Sequence of chain 1.C:
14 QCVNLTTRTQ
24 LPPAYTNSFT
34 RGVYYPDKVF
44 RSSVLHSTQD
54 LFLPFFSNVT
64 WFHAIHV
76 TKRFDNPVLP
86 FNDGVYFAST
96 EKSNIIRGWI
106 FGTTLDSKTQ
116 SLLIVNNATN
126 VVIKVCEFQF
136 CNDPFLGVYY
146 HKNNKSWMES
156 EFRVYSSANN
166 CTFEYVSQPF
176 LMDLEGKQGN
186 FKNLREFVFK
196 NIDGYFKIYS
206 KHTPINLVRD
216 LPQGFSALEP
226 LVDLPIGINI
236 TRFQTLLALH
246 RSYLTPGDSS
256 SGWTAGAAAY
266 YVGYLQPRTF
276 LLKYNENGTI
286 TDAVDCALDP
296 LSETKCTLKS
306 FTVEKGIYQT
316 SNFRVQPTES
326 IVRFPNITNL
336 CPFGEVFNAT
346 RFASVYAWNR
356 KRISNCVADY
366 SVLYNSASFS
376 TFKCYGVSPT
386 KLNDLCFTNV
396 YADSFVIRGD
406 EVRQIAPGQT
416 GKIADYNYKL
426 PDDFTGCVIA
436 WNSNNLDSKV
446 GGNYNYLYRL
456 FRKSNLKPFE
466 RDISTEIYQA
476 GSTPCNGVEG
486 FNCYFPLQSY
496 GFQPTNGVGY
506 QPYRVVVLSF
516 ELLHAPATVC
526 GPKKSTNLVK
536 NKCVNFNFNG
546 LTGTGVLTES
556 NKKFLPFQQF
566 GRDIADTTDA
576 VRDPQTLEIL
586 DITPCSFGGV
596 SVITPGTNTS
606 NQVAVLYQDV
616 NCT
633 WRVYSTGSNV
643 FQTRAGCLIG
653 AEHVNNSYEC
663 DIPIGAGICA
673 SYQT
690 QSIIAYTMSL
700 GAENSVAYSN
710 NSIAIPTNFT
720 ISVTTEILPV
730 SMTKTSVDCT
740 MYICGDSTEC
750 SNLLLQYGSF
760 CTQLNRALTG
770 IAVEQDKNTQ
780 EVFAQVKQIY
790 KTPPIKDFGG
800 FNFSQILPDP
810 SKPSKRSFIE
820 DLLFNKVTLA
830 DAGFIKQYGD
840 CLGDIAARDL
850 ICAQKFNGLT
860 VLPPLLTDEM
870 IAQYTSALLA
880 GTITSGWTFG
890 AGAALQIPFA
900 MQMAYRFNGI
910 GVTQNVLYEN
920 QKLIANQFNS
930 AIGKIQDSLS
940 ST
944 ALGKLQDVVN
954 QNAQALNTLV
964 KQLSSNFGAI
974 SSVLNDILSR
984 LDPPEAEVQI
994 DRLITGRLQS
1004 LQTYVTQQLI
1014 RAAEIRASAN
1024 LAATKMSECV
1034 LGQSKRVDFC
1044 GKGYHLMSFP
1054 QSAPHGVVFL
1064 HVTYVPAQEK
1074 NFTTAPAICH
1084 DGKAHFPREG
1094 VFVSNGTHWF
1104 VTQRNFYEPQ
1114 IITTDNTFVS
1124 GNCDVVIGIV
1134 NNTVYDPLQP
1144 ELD

Binding-site contacts:
Ligand atom C1 contacts residue ASN165 of chain 1.A at 1.4 Å.
Ligand atom O5 contacts residue ASN165 of chain 1.A at 2.4 Å (h-bond).
Ligand atom O6 contacts residue ASN164 of chain 1.A at 3.8 Å.
Ligand atom C2 contacts residue ASN165 of chain 1.A at 2.4 Å.
Ligand atom C8 contacts residue TYR351 of chain 1.C at 4.3 Å (hydrophobic).
Ligand atom C5 contacts residue ASN165 of chain 1.A at 3.6 Å.
Ligand atom O7 contacts residue ASN165 of chain 1.A at 3.8 Å.
Ligand atom C4 contacts residue ASN165 of chain 1.A at 4.2 Å.
Ligand atom O5 contacts residue ASN164 of chain 1.A at 4.2 Å.
Ligand atom N2 contacts residue ASN165 of chain 1.A at 2.7 Å (h-bond).
Ligand atom C3 contacts residue ASN165 of chain 1.A at 3.7 Å.
Ligand atom C8 contacts residue ASN165 of chain 1.A at 4.3 Å.
Ligand atom C7 contacts residue ASN165 of chain 1.A at 3.5 Å.

Sequence of chain 1.A:
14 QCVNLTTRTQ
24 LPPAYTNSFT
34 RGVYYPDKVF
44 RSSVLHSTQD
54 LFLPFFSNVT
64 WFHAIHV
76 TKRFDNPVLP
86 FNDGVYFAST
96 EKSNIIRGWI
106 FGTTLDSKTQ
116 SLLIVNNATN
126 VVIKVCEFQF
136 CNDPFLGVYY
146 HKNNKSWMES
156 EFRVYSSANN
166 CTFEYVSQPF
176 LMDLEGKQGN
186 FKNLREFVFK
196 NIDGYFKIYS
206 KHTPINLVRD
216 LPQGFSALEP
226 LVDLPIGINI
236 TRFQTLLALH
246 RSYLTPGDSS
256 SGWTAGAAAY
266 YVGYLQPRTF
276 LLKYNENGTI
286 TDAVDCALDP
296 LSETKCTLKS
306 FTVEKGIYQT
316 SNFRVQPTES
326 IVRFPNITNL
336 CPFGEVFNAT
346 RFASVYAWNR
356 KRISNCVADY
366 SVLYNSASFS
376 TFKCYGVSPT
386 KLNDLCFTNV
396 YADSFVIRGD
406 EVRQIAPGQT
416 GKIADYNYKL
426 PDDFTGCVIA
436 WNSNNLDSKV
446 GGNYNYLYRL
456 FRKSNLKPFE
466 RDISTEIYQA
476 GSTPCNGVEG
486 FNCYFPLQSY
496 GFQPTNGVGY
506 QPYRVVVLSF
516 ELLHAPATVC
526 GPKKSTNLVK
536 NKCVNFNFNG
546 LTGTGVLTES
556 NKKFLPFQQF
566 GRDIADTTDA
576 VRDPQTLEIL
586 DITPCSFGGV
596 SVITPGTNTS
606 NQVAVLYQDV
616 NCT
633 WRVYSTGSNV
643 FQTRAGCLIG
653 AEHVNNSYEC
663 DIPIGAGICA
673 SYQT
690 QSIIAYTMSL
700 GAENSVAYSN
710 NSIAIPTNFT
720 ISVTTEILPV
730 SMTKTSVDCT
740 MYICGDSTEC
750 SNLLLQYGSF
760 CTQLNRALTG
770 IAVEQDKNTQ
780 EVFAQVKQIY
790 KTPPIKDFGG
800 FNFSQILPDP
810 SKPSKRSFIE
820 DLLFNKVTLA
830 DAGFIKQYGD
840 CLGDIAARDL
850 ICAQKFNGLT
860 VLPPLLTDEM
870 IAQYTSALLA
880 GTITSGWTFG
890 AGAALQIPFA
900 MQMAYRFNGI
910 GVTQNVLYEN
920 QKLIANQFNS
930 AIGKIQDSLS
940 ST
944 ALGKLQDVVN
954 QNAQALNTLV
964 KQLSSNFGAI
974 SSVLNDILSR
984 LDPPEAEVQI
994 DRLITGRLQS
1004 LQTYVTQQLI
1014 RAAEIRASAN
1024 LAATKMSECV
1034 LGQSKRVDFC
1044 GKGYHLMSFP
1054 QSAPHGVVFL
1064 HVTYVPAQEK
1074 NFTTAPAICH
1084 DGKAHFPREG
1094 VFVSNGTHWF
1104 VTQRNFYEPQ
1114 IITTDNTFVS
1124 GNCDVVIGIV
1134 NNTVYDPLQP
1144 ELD

This protein binds this small molecule.
Small molecule (SMILES): CC(=O)N[C@@H]1[C@@H](O)[C@H](O)[C@@H](CO)O[C@H]1O